Sequence of chain 1.A:
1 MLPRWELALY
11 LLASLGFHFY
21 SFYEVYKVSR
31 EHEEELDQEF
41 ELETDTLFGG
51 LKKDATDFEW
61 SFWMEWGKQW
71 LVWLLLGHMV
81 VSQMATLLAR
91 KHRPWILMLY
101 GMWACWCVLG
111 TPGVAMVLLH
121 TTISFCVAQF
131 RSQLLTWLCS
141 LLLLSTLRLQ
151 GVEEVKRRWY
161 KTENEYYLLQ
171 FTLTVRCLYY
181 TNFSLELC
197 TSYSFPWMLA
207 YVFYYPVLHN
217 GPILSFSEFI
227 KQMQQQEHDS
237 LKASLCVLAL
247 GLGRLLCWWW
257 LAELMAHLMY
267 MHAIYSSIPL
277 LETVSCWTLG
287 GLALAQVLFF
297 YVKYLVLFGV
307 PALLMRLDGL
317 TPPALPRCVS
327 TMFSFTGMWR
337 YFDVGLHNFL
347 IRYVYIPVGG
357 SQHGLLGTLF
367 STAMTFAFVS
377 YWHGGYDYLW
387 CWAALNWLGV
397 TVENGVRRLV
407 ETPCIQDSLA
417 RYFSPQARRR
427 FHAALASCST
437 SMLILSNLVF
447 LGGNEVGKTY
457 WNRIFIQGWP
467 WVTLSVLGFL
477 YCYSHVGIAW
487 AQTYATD

Binding-site contacts:
Ligand atom C15 contacts residue MET64 of chain 1.A at 3.6 Å (hydrophobic).
Ligand atom C2 contacts residue TRP255 of chain 1.A at 4.4 Å (hydrophobic).
Ligand atom C27 contacts residue LEU75 of chain 1.A at 3.7 Å (hydrophobic).
Ligand atom C7 contacts residue LYS68 of chain 1.A at 3.6 Å.
Ligand atom C17 contacts residue MET64 of chain 1.A at 4.3 Å (hydrophobic).
Ligand atom C23 contacts residue GLY67 of chain 1.A at 4.5 Å.
Ligand atom C26 contacts residue LEU303 of chain 1.A at 4.0 Å (hydrophobic).
Ligand atom C16 contacts residue LYS68 of chain 1.A at 4.4 Å.
Ligand atom C22 contacts residue MET64 of chain 1.A at 4.2 Å (hydrophobic).
Ligand atom C16 contacts residue GLY67 of chain 1.A at 3.9 Å.
Ligand atom C6 contacts residue TRP255 of chain 1.A at 4.4 Å (hydrophobic).
Ligand atom C7 contacts residue TRP255 of chain 1.A at 4.5 Å (hydrophobic).
Ligand atom C8 contacts residue LYS68 of chain 1.A at 4.2 Å.
Ligand atom C24 contacts residue VAL306 of chain 1.A at 4.1 Å (hydrophobic).
Ligand atom C22 contacts residue VAL306 of chain 1.A at 4.2 Å (hydrophobic).
Ligand atom C24 contacts residue LEU303 of chain 1.A at 4.2 Å (hydrophobic).
Ligand atom C3 contacts residue LEU47 of chain 1.A at 4.3 Å (hydrophobic).
Ligand atom C16 contacts residue MET64 of chain 1.A at 3.7 Å (hydrophobic).
Ligand atom C5 contacts residue TRP255 of chain 1.A at 4.4 Å (hydrophobic).
Ligand atom C14 contacts residue TRP255 of chain 1.A at 4.3 Å (hydrophobic).
Ligand atom C21 contacts residue VAL306 of chain 1.A at 4.4 Å (hydrophobic).
Ligand atom C27 contacts residue LEU71 of chain 1.A at 3.7 Å (hydrophobic).
Ligand atom C18 contacts residue VAL72 of chain 1.A at 4.1 Å (hydrophobic).
Ligand atom C6 contacts residue LYS68 of chain 1.A at 4.1 Å.
Ligand atom C9 contacts residue TRP255 of chain 1.A at 4.3 Å (hydrophobic).
Ligand atom C14 contacts residue MET64 of chain 1.A at 4.3 Å (hydrophobic).
Ligand atom C1 contacts residue TRP255 of chain 1.A at 3.9 Å (hydrophobic).
Ligand atom C25 contacts residue LEU303 of chain 1.A at 4.4 Å (hydrophobic).
Ligand atom C15 contacts residue GLY67 of chain 1.A at 4.2 Å.
Ligand atom C23 contacts residue VAL306 of chain 1.A at 4.5 Å (hydrophobic).
Ligand atom C15 contacts residue LYS68 of chain 1.A at 3.9 Å.
Ligand atom O1 contacts residue LEU47 of chain 1.A at 4.2 Å.
Ligand atom C3 contacts residue TRP255 of chain 1.A at 4.3 Å (hydrophobic).

A small-molecule ligand and the protein it binds are described below.
Small molecule (SMILES): CC(C)CCC[C@@H](C)[C@H]1CC[C@H]2[C@@H]3CC=C4C[C@@H](O)CC[C@]4(C)[C@H]3CC[C@]12C